Sequence of chain 1.A:
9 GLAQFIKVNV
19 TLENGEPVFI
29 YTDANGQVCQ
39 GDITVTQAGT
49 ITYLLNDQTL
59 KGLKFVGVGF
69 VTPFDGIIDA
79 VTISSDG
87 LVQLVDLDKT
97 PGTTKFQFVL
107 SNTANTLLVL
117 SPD

Binding-site contacts:
Ligand atom OD1 contacts residue VAL43 of chain 1.A at 2.5 Å.
Ligand atom O contacts residue VAL43 of chain 1.A at 3.4 Å (h-bond).
Ligand atom N contacts residue LYS95 of chain 1.A at 3.4 Å (salt-bridge).
Ligand atom CD1 contacts residue PHE102 of chain 1.A at 3.5 Å (hydrophobic).
Ligand atom CG contacts residue ASP92 of chain 1.A at 3.3 Å.
Ligand atom O contacts residue THR100 of chain 1.A at 3.0 Å (h-bond).
Ligand atom CB contacts residue LYS95 of chain 1.A at 3.4 Å.
Ligand atom N contacts residue THR100 of chain 1.A at 2.9 Å (h-bond).
Ligand atom ND2 contacts residue THR96 of chain 1.A at 2.8 Å (h-bond).
Ligand atom CG contacts residue THR96 of chain 1.A at 3.3 Å.
Ligand atom CG1 contacts residue PHE102 of chain 1.A at 3.4 Å (hydrophobic).
Ligand atom CB contacts residue THR96 of chain 1.A at 3.0 Å.
Ligand atom O contacts residue THR44 of chain 1.A at 3.0 Å.
Ligand atom CG contacts residue VAL43 of chain 1.A at 3.5 Å (hydrophobic).
Ligand atom N contacts residue ASP40 of chain 1.A at 3.2 Å (salt-bridge).
Ligand atom CA contacts residue GLY98 of chain 1.A at 3.5 Å.
Ligand atom CD1 contacts residue ILE49 of chain 1.A at 3.4 Å (hydrophobic).
Ligand atom CG contacts residue LYS95 of chain 1.A at 3.2 Å.
Ligand atom N contacts residue GLY98 of chain 1.A at 2.7 Å (h-bond).
Ligand atom O contacts residue LYS101 of chain 1.A at 3.4 Å.
Ligand atom CB contacts residue ASP40 of chain 1.A at 3.4 Å.
Ligand atom N contacts residue VAL43 of chain 1.A at 2.8 Å (h-bond).
Ligand atom N contacts residue ILE41 of chain 1.A at 3.1 Å (h-bond).
Ligand atom ND2 contacts residue ASP92 of chain 1.A at 2.9 Å (salt-bridge).
Ligand atom ND2 contacts residue ILE75 of chain 1.A at 3.1 Å (h-bond).
Ligand atom O contacts residue GLY98 of chain 1.A at 3.2 Å (h-bond).
Ligand atom O contacts residue ILE41 of chain 1.A at 3.5 Å (h-bond).
Ligand atom O contacts residue THR42 of chain 1.A at 3.4 Å.
Ligand atom OD1 contacts residue ASP92 of chain 1.A at 3.1 Å (salt-bridge).
Ligand atom CD1 contacts residue THR42 of chain 1.A at 3.4 Å.
Ligand atom O contacts residue THR99 of chain 1.A at 3.2 Å.
Ligand atom CA contacts residue VAL43 of chain 1.A at 3.5 Å (hydrophobic).
Ligand atom N contacts residue PHE102 of chain 1.A at 3.0 Å (h-bond).
Ligand atom CA contacts residue LYS95 of chain 1.A at 3.5 Å.
Ligand atom O contacts residue PHE102 of chain 1.A at 2.9 Å (h-bond).
Ligand atom O contacts residue ASP40 of chain 1.A at 3.3 Å.
Ligand atom NE contacts residue THR42 of chain 1.A at 3.5 Å.
Ligand atom CA contacts residue THR100 of chain 1.A at 3.3 Å.
Ligand atom CA contacts residue ILE41 of chain 1.A at 3.4 Å (hydrophobic).
Ligand atom O contacts residue VAL43 of chain 1.A at 2.7 Å (h-bond).

A protein and the small-molecule ligand that binds it are described below.
Small molecule (SMILES): CC[C@H](C)[C@H](NC(=O)[C@H](CCC(N)=O)NC(=O)[C@@H]1CCCN1)C(=O)N[C@H](C(=O)N[C@@H](CC(N)=O)C(=O)N[C@@H](CCCN=C(N)N)C(=O)N1CCC[C@H]1C=O)[C@@H](C)CC